Binding-site contacts:
Ligand atom N2 contacts residue ASN204 of chain 3.D at 2.9 Å (h-bond).
Ligand atom C5 contacts residue ASN204 of chain 3.D at 3.7 Å.
Ligand atom O6 contacts residue NAG1 of chain 3.Y at 3.3 Å.
Ligand atom O7 contacts residue ASN204 of chain 3.D at 3.7 Å.
Ligand atom O7 contacts residue HIS321 of chain 3.D at 3.3 Å (h-bond).
Ligand atom C6 contacts residue NAG1 of chain 3.Y at 3.8 Å.
Ligand atom O5 contacts residue ASN204 of chain 3.D at 2.4 Å (h-bond).
Ligand atom C2 contacts residue ASN204 of chain 3.D at 2.4 Å.
Ligand atom O5 contacts residue THR206 of chain 3.D at 3.0 Å (h-bond).
Ligand atom C4 contacts residue ASN204 of chain 3.D at 4.2 Å.
Ligand atom C7 contacts residue HIS321 of chain 3.D at 4.2 Å.
Ligand atom C6 contacts residue THR206 of chain 3.D at 3.7 Å.
Ligand atom C1 contacts residue THR206 of chain 3.D at 3.9 Å.
Ligand atom C3 contacts residue ASN204 of chain 3.D at 3.7 Å.
Ligand atom C8 contacts residue HIS321 of chain 3.D at 4.3 Å.
Ligand atom C5 contacts residue THR206 of chain 3.D at 3.9 Å.
Ligand atom C7 contacts residue ASN204 of chain 3.D at 3.5 Å.
Ligand atom C1 contacts residue ASN204 of chain 3.D at 1.4 Å.

The protein below binds the small molecule below.
Small molecule (SMILES): CC(=O)N[C@H]1[C@H](O[C@H]2[C@H](O)[C@@H](NC(C)=O)CO[C@@H]2CO)O[C@H](CO)[C@@H](O)[C@@H]1O

Sequence of chain 3.D:
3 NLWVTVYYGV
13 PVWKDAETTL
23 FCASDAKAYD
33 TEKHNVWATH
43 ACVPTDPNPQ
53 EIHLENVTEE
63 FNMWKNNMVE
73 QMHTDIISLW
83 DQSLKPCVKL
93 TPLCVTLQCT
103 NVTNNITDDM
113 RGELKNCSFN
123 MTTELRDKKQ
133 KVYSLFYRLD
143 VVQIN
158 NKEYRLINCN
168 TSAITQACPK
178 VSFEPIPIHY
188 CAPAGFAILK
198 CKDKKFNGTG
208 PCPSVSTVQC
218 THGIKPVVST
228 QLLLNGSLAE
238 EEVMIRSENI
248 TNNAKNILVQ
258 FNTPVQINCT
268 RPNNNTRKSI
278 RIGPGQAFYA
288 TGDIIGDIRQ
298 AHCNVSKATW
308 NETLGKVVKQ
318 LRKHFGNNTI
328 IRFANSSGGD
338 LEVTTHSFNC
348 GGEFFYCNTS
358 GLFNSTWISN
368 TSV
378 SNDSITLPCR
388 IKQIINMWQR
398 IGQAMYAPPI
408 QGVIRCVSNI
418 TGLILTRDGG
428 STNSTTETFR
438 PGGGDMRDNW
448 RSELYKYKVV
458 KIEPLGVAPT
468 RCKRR